Sequence of chain 40.E:
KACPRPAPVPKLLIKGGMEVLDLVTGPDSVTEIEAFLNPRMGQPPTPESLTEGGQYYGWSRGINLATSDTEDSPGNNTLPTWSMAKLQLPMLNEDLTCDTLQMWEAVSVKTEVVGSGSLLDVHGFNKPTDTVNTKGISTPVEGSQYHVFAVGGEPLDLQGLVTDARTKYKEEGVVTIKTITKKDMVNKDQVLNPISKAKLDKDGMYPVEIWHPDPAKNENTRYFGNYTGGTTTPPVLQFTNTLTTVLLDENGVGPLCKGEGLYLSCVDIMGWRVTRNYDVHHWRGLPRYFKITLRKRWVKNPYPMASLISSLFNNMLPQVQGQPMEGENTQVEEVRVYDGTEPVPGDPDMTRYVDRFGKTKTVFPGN

This small molecule binds to this protein.
Small molecule (SMILES): CC(=O)N[C@@H]1[C@@H](O[C@@H]2O[C@H](CO)[C@H](O)[C@H](O[C@]3(C(=O)O)C[C@H](O)[C@@H](NC(C)=O)[C@H]([C@H](O)[C@H](O)CO)O3)[C@H]2O)[C@H](O)[C@@H](CO[C@]2(C(=O)O)C[C@H](O)[C@@H](NC(C)=O)[C@H]([C@H](O)[C@H](O)CO)O2)O[C@H]1O

Sequence of chain 40.A:
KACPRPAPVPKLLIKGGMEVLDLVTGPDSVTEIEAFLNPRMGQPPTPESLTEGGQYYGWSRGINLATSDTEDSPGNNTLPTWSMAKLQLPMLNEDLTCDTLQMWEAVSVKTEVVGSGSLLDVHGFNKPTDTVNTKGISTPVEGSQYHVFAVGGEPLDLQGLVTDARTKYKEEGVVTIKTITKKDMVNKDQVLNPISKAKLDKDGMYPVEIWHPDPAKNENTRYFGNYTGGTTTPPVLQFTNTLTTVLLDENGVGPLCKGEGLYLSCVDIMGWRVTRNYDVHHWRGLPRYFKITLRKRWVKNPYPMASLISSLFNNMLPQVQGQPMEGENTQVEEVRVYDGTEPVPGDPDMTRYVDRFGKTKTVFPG

Binding-site contacts:
Ligand atom C1 contacts residue GLY78 of chain 40.E at 4.0 Å.
Ligand atom O1B contacts residue SER89 of chain 40.E at 4.1 Å.
Ligand atom C8 contacts residue TYR72 of chain 40.E at 4.1 Å (hydrophobic).
Ligand atom C1 contacts residue SER89 of chain 40.E at 4.2 Å.
Ligand atom O1A contacts residue GLY78 of chain 40.E at 3.3 Å (h-bond).
Ligand atom C4 contacts residue TYR72 of chain 40.E at 3.4 Å (hydrophobic).
Ligand atom C5 contacts residue ASN93 of chain 40.E at 4.1 Å.
Ligand atom O1B contacts residue ASN80 of chain 40.E at 4.2 Å.
Ligand atom O1B contacts residue TYR72 of chain 40.E at 3.8 Å.
Ligand atom C8 contacts residue ARG77 of chain 40.E at 4.2 Å.
Ligand atom C5 contacts residue TYR72 of chain 40.E at 3.4 Å (hydrophobic).
Ligand atom C3 contacts residue GLY78 of chain 40.E at 4.0 Å.
Ligand atom C4 contacts residue GLY78 of chain 40.E at 3.3 Å.
Ligand atom O4 contacts residue GLY78 of chain 40.E at 3.0 Å.
Ligand atom O4 contacts residue TYR72 of chain 40.E at 4.2 Å.
Ligand atom C1 contacts residue ARG77 of chain 40.E at 3.4 Å.
Ligand atom O1A contacts residue SER89 of chain 40.E at 3.4 Å (h-bond).
Ligand atom O1A contacts residue ARG77 of chain 40.E at 3.1 Å (salt-bridge).
Ligand atom O4 contacts residue HIS298 of chain 40.E at 3.0 Å (h-bond).
Ligand atom O6 contacts residue ASN93 of chain 40.E at 3.5 Å (h-bond).
Ligand atom O4 contacts residue ILE79 of chain 40.E at 3.5 Å (h-bond).
Ligand atom C6 contacts residue ASN93 of chain 40.E at 3.4 Å.
Ligand atom C7 contacts residue TYR72 of chain 40.E at 3.9 Å (hydrophobic).
Ligand atom O4 contacts residue THR291 of chain 40.E at 3.4 Å.
Ligand atom O4 contacts residue VAL296 of chain 40.E at 4.0 Å.
Ligand atom C3 contacts residue VAL296 of chain 40.E at 3.7 Å (hydrophobic).
Ligand atom C11 contacts residue ASP85 of chain 40.A at 3.8 Å.
Ligand atom C2 contacts residue GLY78 of chain 40.E at 4.1 Å.
Ligand atom O10 contacts residue ASN293 of chain 40.E at 3.9 Å.
Ligand atom O1B contacts residue ARG77 of chain 40.E at 2.8 Å (salt-bridge).
Ligand atom O10 contacts residue THR291 of chain 40.E at 3.8 Å.
Ligand atom N5 contacts residue TYR72 of chain 40.E at 3.1 Å (h-bond).
Ligand atom O1A contacts residue TYR72 of chain 40.E at 3.5 Å.
Ligand atom C1 contacts residue TYR72 of chain 40.E at 3.8 Å (hydrophobic).
Ligand atom C3 contacts residue GLY78 of chain 40.E at 4.0 Å.
Ligand atom O8 contacts residue TYR72 of chain 40.E at 3.5 Å (h-bond).
Ligand atom C6 contacts residue TYR72 of chain 40.E at 3.3 Å (hydrophobic).
Ligand atom C3 contacts residue HIS298 of chain 40.E at 3.8 Å.
Ligand atom O3 contacts residue GLY78 of chain 40.E at 3.6 Å.
Ligand atom C4 contacts residue HIS298 of chain 40.E at 3.6 Å.